Binding-site contacts:
Ligand atom C2 contacts residue ASN119 of chain 1.A at 2.4 Å.
Ligand atom N2 contacts residue ASN119 of chain 1.A at 2.9 Å (h-bond).
Ligand atom C5 contacts residue GLN123 of chain 1.A at 4.0 Å.
Ligand atom O6 contacts residue GLN123 of chain 1.A at 3.8 Å.
Ligand atom O7 contacts residue ASN119 of chain 1.A at 3.4 Å (h-bond).
Ligand atom C6 contacts residue GLN123 of chain 1.A at 4.0 Å.
Ligand atom C4 contacts residue ASN119 of chain 1.A at 4.2 Å.
Ligand atom O5 contacts residue ASN119 of chain 1.A at 2.3 Å (h-bond).
Ligand atom C5 contacts residue ASN119 of chain 1.A at 3.6 Å.
Ligand atom C8 contacts residue ASN119 of chain 1.A at 4.5 Å.
Ligand atom C3 contacts residue ASN119 of chain 1.A at 3.8 Å.
Ligand atom C1 contacts residue GLN123 of chain 1.A at 4.0 Å.
Ligand atom C7 contacts residue ASN119 of chain 1.A at 3.4 Å.
Ligand atom C1 contacts residue ASN119 of chain 1.A at 1.4 Å.
Ligand atom O5 contacts residue GLN123 of chain 1.A at 3.6 Å.

This small molecule binds to this protein.
Small molecule (SMILES): CC(=O)N[C@@H]1[C@@H](O)[C@H](O)[C@@H](CO)O[C@H]1O

Sequence of chain 1.A:
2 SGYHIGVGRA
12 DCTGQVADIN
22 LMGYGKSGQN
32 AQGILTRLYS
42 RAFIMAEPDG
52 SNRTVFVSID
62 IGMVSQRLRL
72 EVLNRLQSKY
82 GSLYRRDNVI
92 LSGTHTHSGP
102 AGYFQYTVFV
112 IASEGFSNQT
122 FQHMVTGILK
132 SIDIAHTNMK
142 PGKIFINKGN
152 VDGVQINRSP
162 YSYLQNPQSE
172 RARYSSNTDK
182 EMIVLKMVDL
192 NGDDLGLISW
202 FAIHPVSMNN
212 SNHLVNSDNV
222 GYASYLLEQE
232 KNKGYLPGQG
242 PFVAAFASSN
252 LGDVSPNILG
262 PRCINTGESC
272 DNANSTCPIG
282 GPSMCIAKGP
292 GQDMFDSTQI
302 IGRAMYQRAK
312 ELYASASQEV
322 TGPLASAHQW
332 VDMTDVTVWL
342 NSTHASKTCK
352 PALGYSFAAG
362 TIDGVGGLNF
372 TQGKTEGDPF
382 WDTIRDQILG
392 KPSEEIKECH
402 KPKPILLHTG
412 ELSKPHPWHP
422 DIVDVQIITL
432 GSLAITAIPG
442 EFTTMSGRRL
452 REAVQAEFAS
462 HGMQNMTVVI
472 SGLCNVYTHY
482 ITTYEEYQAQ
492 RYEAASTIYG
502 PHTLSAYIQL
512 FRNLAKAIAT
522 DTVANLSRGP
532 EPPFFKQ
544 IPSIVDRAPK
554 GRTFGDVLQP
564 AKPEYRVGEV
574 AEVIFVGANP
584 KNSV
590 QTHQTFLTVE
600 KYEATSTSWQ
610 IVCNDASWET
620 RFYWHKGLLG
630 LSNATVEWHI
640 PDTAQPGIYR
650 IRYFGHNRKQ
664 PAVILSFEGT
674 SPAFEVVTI